Sequence of chain 1.J:
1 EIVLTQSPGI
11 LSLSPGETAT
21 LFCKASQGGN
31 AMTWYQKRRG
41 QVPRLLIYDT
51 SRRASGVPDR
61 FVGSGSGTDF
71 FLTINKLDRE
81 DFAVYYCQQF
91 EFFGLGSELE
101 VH

A small-molecule ligand and the protein it binds are described below.
Small molecule (SMILES): CC(=O)N[C@H]1[C@H](O[C@H]2[C@H](O)[C@@H](NC(C)=O)CO[C@@H]2CO)O[C@H](CO)[C@@H](O[C@@H]2O[C@H](CO)[C@@H](O)[C@H](O[C@H]3O[C@H](CO)[C@@H](O)[C@H](O)[C@@H]3O)[C@@H]2O)[C@@H]1O

Sequence of chain 1.G:
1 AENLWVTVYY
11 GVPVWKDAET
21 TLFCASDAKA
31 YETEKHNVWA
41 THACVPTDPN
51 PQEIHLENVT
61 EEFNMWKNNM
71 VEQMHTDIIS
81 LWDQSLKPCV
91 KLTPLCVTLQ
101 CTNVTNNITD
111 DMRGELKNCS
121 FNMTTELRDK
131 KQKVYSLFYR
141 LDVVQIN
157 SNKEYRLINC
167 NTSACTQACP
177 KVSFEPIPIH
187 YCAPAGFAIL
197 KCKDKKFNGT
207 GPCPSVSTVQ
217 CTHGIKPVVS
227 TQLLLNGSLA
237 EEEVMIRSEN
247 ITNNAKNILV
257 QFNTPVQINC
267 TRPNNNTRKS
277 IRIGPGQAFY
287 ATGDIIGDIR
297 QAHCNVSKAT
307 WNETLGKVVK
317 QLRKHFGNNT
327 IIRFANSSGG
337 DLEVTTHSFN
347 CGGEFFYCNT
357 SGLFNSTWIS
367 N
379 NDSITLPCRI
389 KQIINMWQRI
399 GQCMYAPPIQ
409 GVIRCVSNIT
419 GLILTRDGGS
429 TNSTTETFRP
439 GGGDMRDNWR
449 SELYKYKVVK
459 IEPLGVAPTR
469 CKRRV

Binding-site contacts:
Ligand atom O3 contacts residue SER66 of chain 1.J at 3.2 Å (h-bond).
Ligand atom O3 contacts residue GLY29 of chain 1.J at 3.0 Å (h-bond).
Ligand atom C5 contacts residue GLY29 of chain 1.J at 3.9 Å.
Ligand atom C3 contacts residue GLY29 of chain 1.J at 3.7 Å.
Ligand atom C3 contacts residue SER66 of chain 1.J at 3.8 Å.
Ligand atom O6 contacts residue THR248 of chain 1.G at 4.1 Å.
Ligand atom O7 contacts residue PHE90 of chain 1.J at 3.9 Å.
Ligand atom O3 contacts residue GLY67 of chain 1.J at 4.2 Å.
Ligand atom C7 contacts residue ALA31 of chain 1.J at 4.1 Å (hydrophobic).
Ligand atom C1 contacts residue GLY67 of chain 1.J at 3.5 Å.
Ligand atom N2 contacts residue ASN246 of chain 1.G at 2.9 Å (h-bond).
Ligand atom O2 contacts residue GLY29 of chain 1.J at 4.1 Å.
Ligand atom C1 contacts residue SER66 of chain 1.J at 4.0 Å.
Ligand atom C1 contacts residue GLY29 of chain 1.J at 3.4 Å.
Ligand atom C3 contacts residue GLY67 of chain 1.J at 4.4 Å.
Ligand atom C8 contacts residue ALA31 of chain 1.J at 3.9 Å (hydrophobic).
Ligand atom C6 contacts residue ASN246 of chain 1.G at 4.3 Å.
Ligand atom O7 contacts residue ASN246 of chain 1.G at 3.6 Å (h-bond).
Ligand atom C3 contacts residue ASN246 of chain 1.G at 3.8 Å.
Ligand atom C7 contacts residue ASN246 of chain 1.G at 3.4 Å.
Ligand atom O2 contacts residue GLY67 of chain 1.J at 2.4 Å (h-bond).
Ligand atom O7 contacts residue ALA31 of chain 1.J at 3.8 Å.
Ligand atom C5 contacts residue ASN246 of chain 1.G at 3.9 Å.
Ligand atom O3 contacts residue GLY67 of chain 1.J at 3.9 Å.
Ligand atom O6 contacts residue ASN246 of chain 1.G at 3.9 Å.
Ligand atom O4 contacts residue SER66 of chain 1.J at 4.0 Å.
Ligand atom C4 contacts residue GLY29 of chain 1.J at 3.6 Å.
Ligand atom N2 contacts residue GLY28 of chain 1.J at 4.2 Å.
Ligand atom C2 contacts residue GLY29 of chain 1.J at 4.3 Å.
Ligand atom O3 contacts residue GLY65 of chain 1.J at 4.4 Å.
Ligand atom C2 contacts residue ASN246 of chain 1.G at 2.5 Å.
Ligand atom C4 contacts residue SER66 of chain 1.J at 3.6 Å.
Ligand atom C2 contacts residue GLY67 of chain 1.J at 3.4 Å.
Ligand atom O5 contacts residue ASN246 of chain 1.G at 2.7 Å (h-bond).
Ligand atom O2 contacts residue SER66 of chain 1.J at 3.3 Å.
Ligand atom C1 contacts residue ASN246 of chain 1.G at 1.5 Å.
Ligand atom C2 contacts residue SER66 of chain 1.J at 3.9 Å.
Ligand atom O4 contacts residue GLY29 of chain 1.J at 4.0 Å.
Ligand atom O5 contacts residue SER66 of chain 1.J at 4.4 Å.
Ligand atom O5 contacts residue GLY29 of chain 1.J at 3.8 Å.